Sequence of chain 21.C:
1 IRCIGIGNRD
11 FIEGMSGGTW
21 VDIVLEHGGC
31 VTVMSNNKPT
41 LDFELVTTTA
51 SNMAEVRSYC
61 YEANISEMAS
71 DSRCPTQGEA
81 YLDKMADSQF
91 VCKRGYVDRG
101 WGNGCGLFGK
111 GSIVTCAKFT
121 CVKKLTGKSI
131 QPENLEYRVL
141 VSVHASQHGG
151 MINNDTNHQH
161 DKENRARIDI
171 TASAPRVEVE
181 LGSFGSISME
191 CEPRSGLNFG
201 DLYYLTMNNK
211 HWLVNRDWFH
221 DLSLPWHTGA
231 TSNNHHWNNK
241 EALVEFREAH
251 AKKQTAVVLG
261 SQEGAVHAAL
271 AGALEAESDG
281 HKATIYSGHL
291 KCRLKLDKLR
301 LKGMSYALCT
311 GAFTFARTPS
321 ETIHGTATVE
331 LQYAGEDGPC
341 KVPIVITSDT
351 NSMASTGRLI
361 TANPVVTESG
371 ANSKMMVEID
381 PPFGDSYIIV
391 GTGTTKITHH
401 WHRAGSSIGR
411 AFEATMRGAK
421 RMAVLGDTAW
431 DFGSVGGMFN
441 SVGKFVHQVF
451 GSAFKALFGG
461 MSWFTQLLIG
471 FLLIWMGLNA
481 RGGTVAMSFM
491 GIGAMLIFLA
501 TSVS

The protein below binds the small molecule below.
Small molecule (SMILES): CC(=O)N[C@H]1[C@H](O[C@H]2[C@H](O)[C@@H](NC(C)=O)CO[C@@H]2CO[C@@H]2O[C@@H](C)[C@@H](O)[C@@H](O)[C@@H]2O)O[C@H](CO)[C@@H](O)[C@@H]1O

Binding-site contacts:
Ligand atom C6 contacts residue THR156 of chain 21.C at 3.8 Å.
Ligand atom C5 contacts residue MET151 of chain 21.C at 3.8 Å (hydrophobic).
Ligand atom C6 contacts residue ASN157 of chain 21.C at 3.7 Å.
Ligand atom C5 contacts residue THR156 of chain 21.C at 4.1 Å.
Ligand atom C2 contacts residue ASN154 of chain 21.C at 2.4 Å.
Ligand atom O5 contacts residue ASN157 of chain 21.C at 4.2 Å.
Ligand atom O5 contacts residue MET151 of chain 21.C at 3.9 Å.
Ligand atom O7 contacts residue HIS148 of chain 21.C at 3.6 Å.
Ligand atom O6 contacts residue MET151 of chain 21.C at 4.4 Å.
Ligand atom C6 contacts residue THR156 of chain 21.C at 3.9 Å.
Ligand atom C5 contacts residue THR156 of chain 21.C at 3.8 Å.
Ligand atom C8 contacts residue ASN157 of chain 21.C at 3.3 Å.
Ligand atom C8 contacts residue GLY150 of chain 21.C at 3.7 Å.
Ligand atom N2 contacts residue GLY150 of chain 21.C at 3.5 Å (h-bond).
Ligand atom C8 contacts residue THR156 of chain 21.C at 4.2 Å.
Ligand atom C7 contacts residue GLY150 of chain 21.C at 3.1 Å.
Ligand atom C6 contacts residue ASP161 of chain 21.C at 3.7 Å.
Ligand atom C2 contacts residue MET151 of chain 21.C at 4.3 Å (hydrophobic).
Ligand atom O7 contacts residue GLY150 of chain 21.C at 2.9 Å (h-bond).
Ligand atom C4 contacts residue ASN154 of chain 21.C at 4.2 Å.
Ligand atom C3 contacts residue MET151 of chain 21.C at 4.1 Å (hydrophobic).
Ligand atom C1 contacts residue ASN154 of chain 21.C at 1.4 Å.
Ligand atom C7 contacts residue ASN154 of chain 21.C at 3.7 Å.
Ligand atom C4 contacts residue MET151 of chain 21.C at 3.9 Å (hydrophobic).
Ligand atom C3 contacts residue ASN154 of chain 21.C at 3.8 Å.
Ligand atom C1 contacts residue MET151 of chain 21.C at 4.2 Å (hydrophobic).
Ligand atom C1 contacts residue THR156 of chain 21.C at 4.3 Å.
Ligand atom O7 contacts residue ASN154 of chain 21.C at 4.0 Å.
Ligand atom C5 contacts residue ASN154 of chain 21.C at 3.6 Å.
Ligand atom O5 contacts residue ASN154 of chain 21.C at 2.3 Å (h-bond).
Ligand atom C2 contacts residue GLY150 of chain 21.C at 3.8 Å.
Ligand atom O5 contacts residue THR156 of chain 21.C at 4.1 Å.
Ligand atom O5 contacts residue THR156 of chain 21.C at 3.8 Å.
Ligand atom N2 contacts residue ASN154 of chain 21.C at 2.9 Å (h-bond).
Ligand atom C1 contacts residue GLY150 of chain 21.C at 4.0 Å.